Sequence of chain 2.D:
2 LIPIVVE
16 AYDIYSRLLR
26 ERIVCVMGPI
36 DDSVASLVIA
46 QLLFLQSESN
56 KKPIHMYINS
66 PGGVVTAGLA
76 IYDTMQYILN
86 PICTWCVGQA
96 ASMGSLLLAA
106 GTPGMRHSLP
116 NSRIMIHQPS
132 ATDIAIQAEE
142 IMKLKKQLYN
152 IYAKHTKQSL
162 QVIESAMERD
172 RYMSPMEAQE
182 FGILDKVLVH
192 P

The small molecule below binds the protein below.
Small molecule (SMILES): N#Cc1cccc(CN2CCc3ncn(Cc4ccc(Br)cc4)c(=O)c3C2)c1

Binding-site contacts:
Ligand atom C28 contacts residue TYR62 of chain 2.E at 3.2 Å (hydrophobic).
Ligand atom C06 contacts residue TYR82 of chain 2.D at 3.3 Å (hydrophobic).
Ligand atom C20 contacts residue LEU23 of chain 2.E at 3.9 Å (hydrophobic).
Ligand atom C17 contacts residue GLU26 of chain 2.E at 3.8 Å.
Ligand atom C03 contacts residue TYR62 of chain 2.E at 3.9 Å (hydrophobic).
Ligand atom C10 contacts residue TRP90 of chain 2.E at 3.4 Å (hydrophobic).
Ligand atom C19 contacts residue LEU48 of chain 2.D at 3.6 Å (hydrophobic).
Ligand atom N13 contacts residue ILE28 of chain 2.E at 3.8 Å.
Ligand atom C19 contacts residue LEU23 of chain 2.E at 3.5 Å (hydrophobic).
Ligand atom C26 contacts residue TYR62 of chain 2.E at 3.4 Å (hydrophobic).
Ligand atom N01 contacts residue VAL92 of chain 2.E at 3.4 Å.
Ligand atom C16 contacts residue GLU26 of chain 2.E at 3.9 Å.
Ligand atom C02 contacts residue TYR62 of chain 2.E at 3.6 Å (hydrophobic).
Ligand atom C07 contacts residue TYR62 of chain 2.E at 3.7 Å (hydrophobic).
Ligand atom C11 contacts residue HIS60 of chain 2.E at 3.4 Å.
Ligand atom C23 contacts residue GLU26 of chain 2.E at 3.5 Å.
Ligand atom N09 contacts residue TYR62 of chain 2.E at 2.8 Å (h-bond).
Ligand atom C12 contacts residue TYR62 of chain 2.E at 3.6 Å (hydrophobic).
Ligand atom C20 contacts residue PHE49 of chain 2.D at 3.9 Å (hydrophobic).
Ligand atom C27 contacts residue TYR62 of chain 2.E at 3.3 Å (hydrophobic).
Ligand atom C04 contacts residue THR79 of chain 2.D at 3.9 Å.
Ligand atom C10 contacts residue TYR62 of chain 2.E at 3.4 Å (hydrophobic).
Ligand atom C11 contacts residue TYR62 of chain 2.E at 3.6 Å (hydrophobic).
Ligand atom C22 contacts residue ARG22 of chain 2.E at 3.8 Å.
Ligand atom C17 contacts residue LEU48 of chain 2.D at 3.9 Å (hydrophobic).
Ligand atom C05 contacts residue TYR82 of chain 2.D at 3.6 Å (hydrophobic).
Ligand atom C23 contacts residue SER52 of chain 2.D at 3.5 Å.
Ligand atom BR21 contacts residue PHE49 of chain 2.D at 3.6 Å.
Ligand atom C18 contacts residue LEU48 of chain 2.D at 3.6 Å (hydrophobic).
Ligand atom C02 contacts residue VAL92 of chain 2.E at 3.9 Å (hydrophobic).
Ligand atom N01 contacts residue ILE44 of chain 2.D at 3.9 Å.
Ligand atom C20 contacts residue GLU26 of chain 2.E at 3.8 Å.
Ligand atom N01 contacts residue TYR62 of chain 2.E at 3.2 Å.
Ligand atom C08 contacts residue TRP90 of chain 2.E at 3.8 Å (hydrophobic).
Ligand atom BR21 contacts residue ARG22 of chain 2.E at 3.6 Å.
Ligand atom BR21 contacts residue LEU23 of chain 2.E at 3.6 Å.
Ligand atom C03 contacts residue LEU48 of chain 2.D at 3.9 Å (hydrophobic).
Ligand atom C22 contacts residue GLU26 of chain 2.E at 3.5 Å.
Ligand atom C08 contacts residue TYR62 of chain 2.E at 3.7 Å (hydrophobic).
Ligand atom C14 contacts residue GLU26 of chain 2.E at 3.7 Å.

Sequence of chain 2.E:
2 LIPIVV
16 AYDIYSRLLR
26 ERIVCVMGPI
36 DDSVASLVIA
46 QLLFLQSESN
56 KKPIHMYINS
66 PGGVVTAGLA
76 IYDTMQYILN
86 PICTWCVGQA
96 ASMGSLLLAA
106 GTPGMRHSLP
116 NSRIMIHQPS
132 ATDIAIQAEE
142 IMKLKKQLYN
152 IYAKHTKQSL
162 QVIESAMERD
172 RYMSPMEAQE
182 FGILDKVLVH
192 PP